The protein below binds the small molecule below.
Small molecule (SMILES): O=C(O)COc1cc(Cl)ccc1C(=O)NCc1cccc([N+](=O)[O-])c1

Sequence of chain 1.A:
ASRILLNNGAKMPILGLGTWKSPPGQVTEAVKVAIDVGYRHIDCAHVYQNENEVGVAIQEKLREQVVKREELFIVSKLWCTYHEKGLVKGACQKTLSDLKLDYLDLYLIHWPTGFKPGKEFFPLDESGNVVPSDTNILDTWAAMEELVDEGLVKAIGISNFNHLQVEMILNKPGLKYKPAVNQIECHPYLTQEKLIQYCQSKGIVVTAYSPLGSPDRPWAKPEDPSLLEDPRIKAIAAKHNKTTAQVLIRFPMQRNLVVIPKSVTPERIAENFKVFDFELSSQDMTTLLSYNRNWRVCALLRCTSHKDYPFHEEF

Binding-site contacts:
Ligand atom O22 contacts residue LEU301 of chain 1.A at 3.5 Å.
Ligand atom C12 contacts residue PHE123 of chain 1.A at 3.7 Å (hydrophobic).
Ligand atom O3 contacts residue CYS304 of chain 1.A at 3.3 Å.
Ligand atom C13 contacts residue TRP21 of chain 1.A at 3.5 Å (hydrophobic).
Ligand atom C7 contacts residue TRP112 of chain 1.A at 3.4 Å (hydrophobic).
Ligand atom C23 contacts residue LEU301 of chain 1.A at 3.6 Å (hydrophobic).
Ligand atom C11 contacts residue PHE123 of chain 1.A at 3.3 Å (hydrophobic).
Ligand atom C1 contacts residue LEU301 of chain 1.A at 3.8 Å (hydrophobic).
Ligand atom C18 contacts residue NAP1 of chain 1.B at 3.5 Å.
Ligand atom O21 contacts residue NAP1 of chain 1.B at 3.6 Å (h-bond).
Ligand atom C9 contacts residue TRP220 of chain 1.A at 3.5 Å (hydrophobic).
Ligand atom O22 contacts residue TRP220 of chain 1.A at 3.6 Å.
Ligand atom C16 contacts residue TRP21 of chain 1.A at 3.6 Å (hydrophobic).
Ligand atom O20 contacts residue HIS111 of chain 1.A at 2.6 Å (h-bond).
Ligand atom C24 contacts residue TRP112 of chain 1.A at 3.6 Å (hydrophobic).
Ligand atom N2 contacts residue TRP112 of chain 1.A at 3.7 Å.
Ligand atom C15 contacts residue TRP21 of chain 1.A at 3.0 Å (hydrophobic).
Ligand atom O21 contacts residue HIS111 of chain 1.A at 3.2 Å (h-bond).
Ligand atom CL1 contacts residue TRP21 of chain 1.A at 3.5 Å.
Ligand atom O17 contacts residue TRP21 of chain 1.A at 3.4 Å.
Ligand atom O20 contacts residue NAP1 of chain 1.B at 3.1 Å.
Ligand atom O4 contacts residue LEU301 of chain 1.A at 3.1 Å (h-bond).
Ligand atom C25 contacts residue TRP112 of chain 1.A at 3.6 Å (hydrophobic).
Ligand atom CL1 contacts residue VAL48 of chain 1.A at 3.4 Å.
Ligand atom C1 contacts residue TRP112 of chain 1.A at 3.4 Å (hydrophobic).
Ligand atom O3 contacts residue THR114 of chain 1.A at 3.8 Å.
Ligand atom C6 contacts residue TRP112 of chain 1.A at 3.3 Å (hydrophobic).
Ligand atom O3 contacts residue TYR310 of chain 1.A at 3.6 Å.
Ligand atom C6 contacts residue LEU301 of chain 1.A at 3.4 Å (hydrophobic).
Ligand atom C18 contacts residue TRP21 of chain 1.A at 3.5 Å (hydrophobic).
Ligand atom C5 contacts residue LEU301 of chain 1.A at 3.6 Å (hydrophobic).
Ligand atom C19 contacts residue NAP1 of chain 1.B at 3.4 Å.
Ligand atom C23 contacts residue TRP112 of chain 1.A at 3.4 Å (hydrophobic).
Ligand atom O20 contacts residue TYR49 of chain 1.A at 2.7 Å (h-bond).
Ligand atom C5 contacts residue TRP112 of chain 1.A at 3.3 Å (hydrophobic).
Ligand atom O4 contacts residue TYR310 of chain 1.A at 3.4 Å.
Ligand atom O4 contacts residue TRP112 of chain 1.A at 3.6 Å.
Ligand atom O22 contacts residue PHE123 of chain 1.A at 3.8 Å.
Ligand atom C19 contacts residue HIS111 of chain 1.A at 3.3 Å.
Ligand atom O21 contacts residue TRP112 of chain 1.A at 3.0 Å (h-bond).